Sequence of chain 3.A:
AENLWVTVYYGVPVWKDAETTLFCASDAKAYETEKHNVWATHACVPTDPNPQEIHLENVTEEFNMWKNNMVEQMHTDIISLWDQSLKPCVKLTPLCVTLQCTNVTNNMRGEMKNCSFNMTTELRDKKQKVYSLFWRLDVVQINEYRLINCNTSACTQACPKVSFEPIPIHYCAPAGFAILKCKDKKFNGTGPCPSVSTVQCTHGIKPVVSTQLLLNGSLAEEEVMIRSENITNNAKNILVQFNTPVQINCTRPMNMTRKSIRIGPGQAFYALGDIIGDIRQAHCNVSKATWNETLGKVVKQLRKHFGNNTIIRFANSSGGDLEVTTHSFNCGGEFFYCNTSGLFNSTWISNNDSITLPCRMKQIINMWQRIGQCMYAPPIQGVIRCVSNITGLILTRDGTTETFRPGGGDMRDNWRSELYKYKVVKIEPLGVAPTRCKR

Binding-site contacts:
Ligand atom C1 contacts residue ASN271 of chain 3.A at 1.4 Å.
Ligand atom O7 contacts residue ASN271 of chain 3.A at 4.5 Å.
Ligand atom C3 contacts residue ASN271 of chain 3.A at 3.8 Å.
Ligand atom N2 contacts residue ASN271 of chain 3.A at 2.9 Å (h-bond).
Ligand atom C5 contacts residue ILE292 of chain 3.A at 4.1 Å (hydrophobic).
Ligand atom O6 contacts residue ILE292 of chain 3.A at 3.2 Å.
Ligand atom C1 contacts residue ILE292 of chain 3.A at 4.1 Å (hydrophobic).
Ligand atom C2 contacts residue ASN271 of chain 3.A at 2.5 Å.
Ligand atom C5 contacts residue ASN271 of chain 3.A at 3.6 Å.
Ligand atom C4 contacts residue ASN271 of chain 3.A at 4.2 Å.
Ligand atom O5 contacts residue ASN271 of chain 3.A at 2.4 Å (h-bond).
Ligand atom C7 contacts residue ASN271 of chain 3.A at 3.9 Å.
Ligand atom C6 contacts residue ILE292 of chain 3.A at 3.9 Å (hydrophobic).
Ligand atom O5 contacts residue ILE292 of chain 3.A at 3.4 Å.

A small-molecule ligand and the protein it binds are described below.
Small molecule (SMILES): CC(=O)N[C@H]1[C@H](O[C@H]2[C@H](O)[C@@H](NC(C)=O)CO[C@@H]2CO)O[C@H](CO)[C@@H](O)[C@@H]1O